The protein below binds the small molecule below.
Small molecule (SMILES): CC(=O)N[C@@H]1[C@@H](O)[C@H](O)[C@@H](CO)O[C@H]1O

Binding-site contacts:
Ligand atom C4 contacts residue ASN5 of chain 1.B at 4.3 Å.
Ligand atom O5 contacts residue ASN5 of chain 1.B at 2.4 Å (h-bond).
Ligand atom O7 contacts residue ASN5 of chain 1.B at 3.7 Å.
Ligand atom C7 contacts residue THR7 of chain 1.B at 3.5 Å.
Ligand atom O5 contacts residue THR7 of chain 1.B at 3.8 Å.
Ligand atom C8 contacts residue THR7 of chain 1.B at 3.4 Å.
Ligand atom C1 contacts residue ASN5 of chain 1.B at 1.4 Å.
Ligand atom C5 contacts residue THR7 of chain 1.B at 3.7 Å.
Ligand atom C6 contacts residue THR7 of chain 1.B at 4.4 Å.
Ligand atom C1 contacts residue THR7 of chain 1.B at 3.5 Å.
Ligand atom C5 contacts residue ASN5 of chain 1.B at 3.7 Å.
Ligand atom C2 contacts residue ASN5 of chain 1.B at 2.7 Å.
Ligand atom C2 contacts residue THR7 of chain 1.B at 3.7 Å.
Ligand atom C7 contacts residue ASN5 of chain 1.B at 3.5 Å.
Ligand atom N2 contacts residue THR7 of chain 1.B at 2.9 Å (h-bond).
Ligand atom O3 contacts residue ASN5 of chain 1.B at 4.2 Å.
Ligand atom C8 contacts residue ASN5 of chain 1.B at 4.4 Å.
Ligand atom N2 contacts residue ASN5 of chain 1.B at 3.3 Å (h-bond).
Ligand atom C3 contacts residue ASN5 of chain 1.B at 3.9 Å.

Sequence of chain 1.B:
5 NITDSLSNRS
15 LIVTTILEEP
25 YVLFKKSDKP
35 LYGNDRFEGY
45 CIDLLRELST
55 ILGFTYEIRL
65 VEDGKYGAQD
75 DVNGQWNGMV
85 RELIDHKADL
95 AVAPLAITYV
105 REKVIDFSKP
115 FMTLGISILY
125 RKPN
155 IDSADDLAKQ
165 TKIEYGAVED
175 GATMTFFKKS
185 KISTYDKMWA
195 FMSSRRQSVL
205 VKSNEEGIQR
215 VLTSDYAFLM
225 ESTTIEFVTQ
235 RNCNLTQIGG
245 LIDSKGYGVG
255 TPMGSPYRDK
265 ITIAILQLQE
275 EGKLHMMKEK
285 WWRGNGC